The protein below binds the small molecule below.
Small molecule (SMILES): CC(=O)Nc1cccc(N)c1

Sequence of chain 1.A:
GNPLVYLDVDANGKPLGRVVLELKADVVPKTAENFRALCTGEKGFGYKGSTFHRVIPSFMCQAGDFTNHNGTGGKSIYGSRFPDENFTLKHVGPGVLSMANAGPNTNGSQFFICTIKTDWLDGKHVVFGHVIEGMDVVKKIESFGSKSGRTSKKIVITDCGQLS

Binding-site contacts:
Ligand atom CAA contacts residue THR74 of chain 1.A at 3.6 Å.
Ligand atom NAB contacts residue ASN103 of chain 1.A at 4.5 Å.
Ligand atom CAI contacts residue ARG83 of chain 1.A at 3.9 Å.
Ligand atom CAD contacts residue GLY73 of chain 1.A at 4.1 Å.
Ligand atom CAG contacts residue THR108 of chain 1.A at 4.4 Å.
Ligand atom CAE contacts residue ASN103 of chain 1.A at 3.5 Å.
Ligand atom CAF contacts residue GLY73 of chain 1.A at 3.3 Å.
Ligand atom CAI contacts residue THR74 of chain 1.A at 3.4 Å.
Ligand atom CAJ contacts residue ALA104 of chain 1.A at 4.4 Å (hydrophobic).
Ligand atom NAB contacts residue GLY110 of chain 1.A at 3.6 Å (h-bond).
Ligand atom NAB contacts residue ASN109 of chain 1.A at 4.2 Å.
Ligand atom NAH contacts residue GLY73 of chain 1.A at 3.6 Å.
Ligand atom NAH contacts residue ALA104 of chain 1.A at 3.8 Å.
Ligand atom CAG contacts residue ALA104 of chain 1.A at 4.3 Å (hydrophobic).
Ligand atom CAJ contacts residue THR108 of chain 1.A at 3.8 Å.
Ligand atom CAK contacts residue GLN112 of chain 1.A at 3.9 Å.
Ligand atom OAC contacts residue THR74 of chain 1.A at 3.5 Å (h-bond).
Ligand atom CAJ contacts residue ASN103 of chain 1.A at 4.1 Å.
Ligand atom CAK contacts residue ALA104 of chain 1.A at 3.8 Å (hydrophobic).
Ligand atom CAK contacts residue GLY73 of chain 1.A at 3.7 Å.
Ligand atom NAH contacts residue THR74 of chain 1.A at 3.9 Å.
Ligand atom CAF contacts residue ASN103 of chain 1.A at 3.9 Å.
Ligand atom CAJ contacts residue ARG83 of chain 1.A at 4.1 Å.
Ligand atom CAF contacts residue ALA104 of chain 1.A at 4.2 Å (hydrophobic).
Ligand atom CAJ contacts residue GLN112 of chain 1.A at 4.0 Å.
Ligand atom CAE contacts residue GLN112 of chain 1.A at 3.8 Å.
Ligand atom CAF contacts residue GLN112 of chain 1.A at 3.7 Å.
Ligand atom NAB contacts residue ARG83 of chain 1.A at 3.5 Å (salt-bridge).
Ligand atom CAG contacts residue GLN112 of chain 1.A at 4.0 Å.
Ligand atom CAI contacts residue ALA104 of chain 1.A at 4.2 Å (hydrophobic).
Ligand atom CAE contacts residue ALA102 of chain 1.A at 3.7 Å (hydrophobic).
Ligand atom NAB contacts residue THR108 of chain 1.A at 3.0 Å (h-bond).
Ligand atom NAB contacts residue ALA102 of chain 1.A at 4.3 Å.
Ligand atom CAD contacts residue ALA102 of chain 1.A at 4.2 Å (hydrophobic).
Ligand atom CAD contacts residue GLN112 of chain 1.A at 3.6 Å.
Ligand atom CAE contacts residue ALA104 of chain 1.A at 4.3 Å (hydrophobic).
Ligand atom OAC contacts residue ARG83 of chain 1.A at 2.8 Å (salt-bridge).
Ligand atom CAD contacts residue ASN103 of chain 1.A at 3.5 Å.
Ligand atom CAG contacts residue ARG83 of chain 1.A at 3.5 Å.
Ligand atom CAD contacts residue ALA104 of chain 1.A at 4.2 Å (hydrophobic).